A small-molecule ligand and the protein it binds are described below.
Small molecule (SMILES): NS(=O)(=O)c1ccc(Nc2nc(OCC3CCCCC3)c3nc[nH]c3n2)cc1

Binding-site contacts:
Ligand atom C15 contacts residue GLY18 of chain 1.A at 3.8 Å.
Ligand atom S23 contacts residue LYS94 of chain 1.A at 3.8 Å.
Ligand atom N26 contacts residue ASP91 of chain 1.A at 3.0 Å (salt-bridge).
Ligand atom N2 contacts residue ILE15 of chain 1.A at 3.4 Å.
Ligand atom C18 contacts residue HIS89 of chain 1.A at 3.7 Å.
Ligand atom C19 contacts residue GLN90 of chain 1.A at 3.7 Å.
Ligand atom N3 contacts residue LEU88 of chain 1.A at 3.4 Å (h-bond).
Ligand atom C4 contacts residue ALA36 of chain 1.A at 3.5 Å (hydrophobic).
Ligand atom C20 contacts residue GLN90 of chain 1.A at 3.7 Å.
Ligand atom C17 contacts residue LEU88 of chain 1.A at 3.4 Å (hydrophobic).
Ligand atom O6 contacts residue VAL23 of chain 1.A at 3.8 Å.
Ligand atom N1 contacts residue LEU139 of chain 1.A at 3.6 Å.
Ligand atom N2 contacts residue LEU88 of chain 1.A at 2.8 Å (h-bond).
Ligand atom C2 contacts residue ILE15 of chain 1.A at 3.7 Å (hydrophobic).
Ligand atom S23 contacts residue ASP91 of chain 1.A at 3.8 Å.
Ligand atom O25 contacts residue LYS94 of chain 1.A at 3.6 Å.
Ligand atom N3 contacts residue LEU139 of chain 1.A at 3.5 Å.
Ligand atom C17 contacts residue ILE15 of chain 1.A at 3.6 Å (hydrophobic).
Ligand atom O24 contacts residue LYS94 of chain 1.A at 3.0 Å.
Ligand atom N9 contacts residue VAL69 of chain 1.A at 3.6 Å.
Ligand atom C15 contacts residue GLU17 of chain 1.A at 3.6 Å.
Ligand atom C5 contacts residue LEU139 of chain 1.A at 3.4 Å (hydrophobic).
Ligand atom C4 contacts residue LEU139 of chain 1.A at 3.5 Å (hydrophobic).
Ligand atom C14 contacts residue ASN137 of chain 1.A at 3.8 Å.
Ligand atom C19 contacts residue HIS89 of chain 1.A at 3.4 Å.
Ligand atom C8 contacts residue PHE85 of chain 1.A at 3.4 Å (hydrophobic).
Ligand atom C21 contacts residue ASP91 of chain 1.A at 3.8 Å.
Ligand atom C10 contacts residue ILE15 of chain 1.A at 3.4 Å (hydrophobic).
Ligand atom O24 contacts residue ASP91 of chain 1.A at 3.1 Å (salt-bridge).
Ligand atom C2 contacts residue LEU139 of chain 1.A at 3.6 Å (hydrophobic).
Ligand atom C2 contacts residue LEU88 of chain 1.A at 3.8 Å (hydrophobic).
Ligand atom C13 contacts residue ASN137 of chain 1.A at 3.3 Å.
Ligand atom C8 contacts residue VAL69 of chain 1.A at 3.2 Å (hydrophobic).
Ligand atom C8 contacts residue GLU86 of chain 1.A at 3.6 Å.
Ligand atom C6 contacts residue LEU139 of chain 1.A at 3.5 Å (hydrophobic).
Ligand atom O24 contacts residue GLN90 of chain 1.A at 3.3 Å.
Ligand atom C18 contacts residue ILE15 of chain 1.A at 3.7 Å (hydrophobic).
Ligand atom N9 contacts residue GLU86 of chain 1.A at 2.8 Å (salt-bridge).
Ligand atom N9 contacts residue ALA36 of chain 1.A at 3.6 Å.
Ligand atom C18 contacts residue LEU88 of chain 1.A at 3.4 Å (hydrophobic).

Sequence of chain 1.A:
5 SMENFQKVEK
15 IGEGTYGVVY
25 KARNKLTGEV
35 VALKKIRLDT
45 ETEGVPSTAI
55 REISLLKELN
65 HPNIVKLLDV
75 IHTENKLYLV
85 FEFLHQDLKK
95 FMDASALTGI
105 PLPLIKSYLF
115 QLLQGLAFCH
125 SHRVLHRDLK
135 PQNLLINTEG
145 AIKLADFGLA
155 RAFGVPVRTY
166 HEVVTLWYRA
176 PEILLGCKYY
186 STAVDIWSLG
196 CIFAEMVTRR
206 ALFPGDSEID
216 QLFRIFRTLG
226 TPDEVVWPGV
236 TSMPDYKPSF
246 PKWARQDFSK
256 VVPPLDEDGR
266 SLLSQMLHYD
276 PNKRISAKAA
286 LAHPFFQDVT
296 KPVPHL